Binding-site contacts:
Ligand atom C2 contacts residue ASP5 of chain 1.B at 3.5 Å.
Ligand atom O2 contacts residue PHE13 of chain 1.B at 3.7 Å.
Ligand atom O1 contacts residue ARG139 of chain 1.B at 2.8 Å (salt-bridge).
Ligand atom C6 contacts residue LEU12 of chain 1.B at 4.2 Å (hydrophobic).
Ligand atom C1 contacts residue GLN9 of chain 1.B at 3.7 Å.
Ligand atom C2 contacts residue GLN9 of chain 1.B at 3.3 Å.
Ligand atom O2 contacts residue GLN9 of chain 1.B at 4.4 Å.
Ligand atom O2 contacts residue ASN73 of chain 1.B at 4.2 Å.
Ligand atom O1 contacts residue GLN9 of chain 1.B at 3.3 Å (h-bond).
Ligand atom N1 contacts residue GLN9 of chain 1.B at 3.9 Å.
Ligand atom C5 contacts residue ASN8 of chain 1.B at 3.3 Å.
Ligand atom C6 contacts residue ASN8 of chain 1.B at 4.4 Å.
Ligand atom O2 contacts residue LEU12 of chain 1.B at 4.0 Å.
Ligand atom C4 contacts residue ASN8 of chain 1.B at 3.6 Å.
Ligand atom C7 contacts residue ASN73 of chain 1.B at 3.5 Å.
Ligand atom N1 contacts residue ARG139 of chain 1.B at 3.5 Å (salt-bridge).
Ligand atom O2 contacts residue LEU75 of chain 1.B at 3.6 Å.
Ligand atom C3 contacts residue GLN9 of chain 1.B at 4.1 Å.
Ligand atom C3 contacts residue ASP5 of chain 1.B at 3.2 Å.
Ligand atom O3 contacts residue ASN8 of chain 1.B at 4.0 Å.
Ligand atom C6 contacts residue ASN73 of chain 1.B at 3.6 Å.
Ligand atom C3 contacts residue ASN8 of chain 1.B at 3.7 Å.
Ligand atom C4 contacts residue ASP5 of chain 1.B at 4.5 Å.
Ligand atom C7 contacts residue LEU12 of chain 1.B at 3.7 Å (hydrophobic).
Ligand atom O2 contacts residue ARG139 of chain 1.B at 3.6 Å.

Sequence of chain 1.B:
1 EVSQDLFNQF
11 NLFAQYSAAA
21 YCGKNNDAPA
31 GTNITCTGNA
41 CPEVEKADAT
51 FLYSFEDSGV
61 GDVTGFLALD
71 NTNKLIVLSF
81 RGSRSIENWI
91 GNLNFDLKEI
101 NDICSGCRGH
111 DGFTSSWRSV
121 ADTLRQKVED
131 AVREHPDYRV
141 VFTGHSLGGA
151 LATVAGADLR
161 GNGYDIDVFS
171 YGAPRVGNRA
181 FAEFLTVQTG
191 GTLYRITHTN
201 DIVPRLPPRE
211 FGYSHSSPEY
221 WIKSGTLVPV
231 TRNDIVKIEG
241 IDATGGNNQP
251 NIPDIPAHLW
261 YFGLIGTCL

This small molecule binds to this protein.
Small molecule (SMILES): O=Cc1ccc([N+](=O)[O-])cc1